Sequence of chain 3.A:
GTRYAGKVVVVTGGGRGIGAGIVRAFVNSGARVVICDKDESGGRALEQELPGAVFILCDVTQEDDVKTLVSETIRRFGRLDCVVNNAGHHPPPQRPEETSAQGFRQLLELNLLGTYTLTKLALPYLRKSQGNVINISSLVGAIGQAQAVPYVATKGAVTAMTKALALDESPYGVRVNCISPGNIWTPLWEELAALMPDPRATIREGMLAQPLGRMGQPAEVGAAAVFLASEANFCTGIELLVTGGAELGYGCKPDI

Binding-site contacts:
Ligand atom C12 contacts residue TRP194 of chain 2.A at 3.3 Å (hydrophobic).
Ligand atom C08 contacts residue TYR156 of chain 2.A at 3.4 Å (hydrophobic).
Ligand atom C18 contacts residue PRO98 of chain 2.A at 3.6 Å (hydrophobic).
Ligand atom F07 contacts residue SER143 of chain 2.A at 2.9 Å.
Ligand atom C17 contacts residue HIS95 of chain 2.A at 3.1 Å.
Ligand atom C19 contacts residue GLN152 of chain 2.A at 3.6 Å.
Ligand atom C04 contacts residue ASN188 of chain 2.A at 3.3 Å.
Ligand atom C20 contacts residue GLN150 of chain 2.A at 3.6 Å.
Ligand atom C05 contacts residue TYR255 of chain 3.A at 3.7 Å (hydrophobic).
Ligand atom C22 contacts residue GLN150 of chain 2.A at 3.3 Å.
Ligand atom C16 contacts residue GLN150 of chain 2.A at 3.8 Å.
Ligand atom C11 contacts residue LEU197 of chain 2.A at 3.6 Å (hydrophobic).
Ligand atom C05 contacts residue ASN188 of chain 2.A at 3.4 Å.
Ligand atom C18 contacts residue HIS95 of chain 2.A at 3.1 Å.
Ligand atom C08 contacts residue NAD1 of chain 2.B at 3.1 Å.
Ligand atom O21 contacts residue GLN150 of chain 2.A at 3.4 Å.
Ligand atom C20 contacts residue ALA151 of chain 2.A at 3.3 Å (hydrophobic).
Ligand atom C12 contacts residue LEU197 of chain 2.A at 3.8 Å (hydrophobic).
Ligand atom C10 contacts residue TYR156 of chain 2.A at 3.5 Å (hydrophobic).
Ligand atom C06 contacts residue SER143 of chain 2.A at 3.7 Å.
Ligand atom C03 contacts residue NAD1 of chain 2.B at 3.8 Å.
Ligand atom C06 contacts residue NAD1 of chain 2.B at 3.5 Å.
Ligand atom C19 contacts residue ALA151 of chain 2.A at 3.1 Å (hydrophobic).
Ligand atom F07 contacts residue NAD1 of chain 2.B at 3.8 Å.
Ligand atom F07 contacts residue PRO186 of chain 2.A at 3.7 Å.
Ligand atom C10 contacts residue NAD1 of chain 2.B at 3.6 Å.
Ligand atom C08 contacts residue SER143 of chain 2.A at 3.6 Å.
Ligand atom O21 contacts residue ALA151 of chain 2.A at 2.6 Å (h-bond).
Ligand atom O09 contacts residue SER143 of chain 2.A at 2.6 Å (h-bond).
Ligand atom O09 contacts residue TYR156 of chain 2.A at 2.4 Å (h-bond).
Ligand atom F23 contacts residue GLN150 of chain 2.A at 3.2 Å.
Ligand atom F07 contacts residue VAL145 of chain 2.A at 3.4 Å.
Ligand atom F07 contacts residue TYR255 of chain 3.A at 3.2 Å.
Ligand atom O09 contacts residue NAD1 of chain 2.B at 2.9 Å.
Ligand atom C10 contacts residue HIS95 of chain 2.A at 3.6 Å.
Ligand atom C13 contacts residue LEU197 of chain 2.A at 3.9 Å (hydrophobic).
Ligand atom C13 contacts residue TRP194 of chain 2.A at 3.6 Å (hydrophobic).
Ligand atom C01 contacts residue LEU197 of chain 2.A at 3.8 Å (hydrophobic).
Ligand atom N24 contacts residue LEU197 of chain 2.A at 3.6 Å.
Ligand atom N24 contacts residue GLN150 of chain 2.A at 3.8 Å.

Sequence of chain 2.A:
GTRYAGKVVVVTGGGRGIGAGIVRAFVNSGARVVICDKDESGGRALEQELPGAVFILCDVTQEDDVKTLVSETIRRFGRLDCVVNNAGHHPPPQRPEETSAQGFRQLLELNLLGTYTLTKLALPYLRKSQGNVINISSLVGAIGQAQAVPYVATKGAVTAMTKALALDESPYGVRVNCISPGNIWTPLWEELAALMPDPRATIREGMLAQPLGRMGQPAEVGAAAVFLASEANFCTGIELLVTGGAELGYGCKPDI

The small molecule below binds the protein below.
Small molecule (SMILES): C=C(c1ccc(F)c(O)c1)c1cccc(-c2cccc(O)c2F)n1